Sequence of chain 1.C:
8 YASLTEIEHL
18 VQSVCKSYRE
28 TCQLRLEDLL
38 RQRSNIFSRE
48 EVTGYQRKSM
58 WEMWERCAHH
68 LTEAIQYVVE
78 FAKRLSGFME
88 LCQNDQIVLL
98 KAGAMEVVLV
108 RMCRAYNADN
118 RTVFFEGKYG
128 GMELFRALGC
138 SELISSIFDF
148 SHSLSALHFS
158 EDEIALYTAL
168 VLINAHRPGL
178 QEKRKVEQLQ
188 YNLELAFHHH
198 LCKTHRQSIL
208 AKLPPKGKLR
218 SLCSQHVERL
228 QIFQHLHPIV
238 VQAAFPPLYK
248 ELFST

A protein and the small-molecule ligand that binds it are described below.
Small molecule (SMILES): O=S(=O)(c1ccccc1)N(CC(F)(F)F)c1ccc(C(O)(C(F)(F)F)C(F)(F)F)cc1

Binding-site contacts:
Ligand atom F36 contacts residue PHE121 of chain 1.C at 3.8 Å.
Ligand atom F22 contacts residue ILE144 of chain 1.C at 3.7 Å.
Ligand atom C06 contacts residue HIS223 of chain 1.C at 3.7 Å.
Ligand atom F41 contacts residue HIS67 of chain 1.C at 3.7 Å.
Ligand atom C03 contacts residue TRP61 of chain 1.C at 3.4 Å (hydrophobic).
Ligand atom O13 contacts residue ILE144 of chain 1.C at 3.4 Å.
Ligand atom C04 contacts residue ALA65 of chain 1.C at 3.9 Å (hydrophobic).
Ligand atom F41 contacts residue LEU68 of chain 1.C at 3.8 Å.
Ligand atom C05 contacts residue CYS64 of chain 1.C at 3.7 Å (hydrophobic).
Ligand atom F35 contacts residue PHE122 of chain 1.C at 3.7 Å.
Ligand atom C05 contacts residue HIS223 of chain 1.C at 3.6 Å.
Ligand atom C04 contacts residue CYS64 of chain 1.C at 3.6 Å (hydrophobic).
Ligand atom F39 contacts residue VAL105 of chain 1.C at 3.8 Å.
Ligand atom C19 contacts residue ILE141 of chain 1.C at 3.6 Å (hydrophobic).
Ligand atom F37 contacts residue PHE122 of chain 1.C at 3.9 Å.
Ligand atom C16 contacts residue ILE144 of chain 1.C at 3.1 Å (hydrophobic).
Ligand atom C25 contacts residue MET109 of chain 1.C at 3.8 Å (hydrophobic).
Ligand atom C04 contacts residue TYR246 of chain 1.C at 3.8 Å (hydrophobic).
Ligand atom C16 contacts residue ILE141 of chain 1.C at 4.1 Å (hydrophobic).
Ligand atom C05 contacts residue ALA65 of chain 1.C at 3.8 Å (hydrophobic).
Ligand atom C06 contacts residue CYS64 of chain 1.C at 4.1 Å (hydrophobic).
Ligand atom O14 contacts residue MET102 of chain 1.C at 3.6 Å.
Ligand atom C02 contacts residue HIS223 of chain 1.C at 4.0 Å.
Ligand atom C06 contacts residue LEU68 of chain 1.C at 4.0 Å (hydrophobic).
Ligand atom F20 contacts residue PHE132 of chain 1.C at 3.8 Å.
Ligand atom C04 contacts residue HIS223 of chain 1.C at 3.8 Å.
Ligand atom O13 contacts residue HIS223 of chain 1.C at 3.9 Å.
Ligand atom C01 contacts residue HIS223 of chain 1.C at 3.9 Å.
Ligand atom C05 contacts residue TYR246 of chain 1.C at 4.0 Å (hydrophobic).
Ligand atom C03 contacts residue CYS64 of chain 1.C at 4.0 Å (hydrophobic).
Ligand atom C04 contacts residue TRP61 of chain 1.C at 3.6 Å (hydrophobic).
Ligand atom F22 contacts residue ILE141 of chain 1.C at 3.4 Å.
Ligand atom F37 contacts residue HIS67 of chain 1.C at 4.0 Å.
Ligand atom C03 contacts residue HIS223 of chain 1.C at 4.0 Å.
Ligand atom O13 contacts residue LEU140 of chain 1.C at 3.3 Å.
Ligand atom O42 contacts residue MET109 of chain 1.C at 3.1 Å.
Ligand atom F20 contacts residue ILE141 of chain 1.C at 3.1 Å.
Ligand atom C19 contacts residue ILE144 of chain 1.C at 4.0 Å (hydrophobic).
Ligand atom F39 contacts residue LEU68 of chain 1.C at 3.7 Å.
Ligand atom F35 contacts residue PHE121 of chain 1.C at 4.0 Å.